Sequence of chain 3.D:
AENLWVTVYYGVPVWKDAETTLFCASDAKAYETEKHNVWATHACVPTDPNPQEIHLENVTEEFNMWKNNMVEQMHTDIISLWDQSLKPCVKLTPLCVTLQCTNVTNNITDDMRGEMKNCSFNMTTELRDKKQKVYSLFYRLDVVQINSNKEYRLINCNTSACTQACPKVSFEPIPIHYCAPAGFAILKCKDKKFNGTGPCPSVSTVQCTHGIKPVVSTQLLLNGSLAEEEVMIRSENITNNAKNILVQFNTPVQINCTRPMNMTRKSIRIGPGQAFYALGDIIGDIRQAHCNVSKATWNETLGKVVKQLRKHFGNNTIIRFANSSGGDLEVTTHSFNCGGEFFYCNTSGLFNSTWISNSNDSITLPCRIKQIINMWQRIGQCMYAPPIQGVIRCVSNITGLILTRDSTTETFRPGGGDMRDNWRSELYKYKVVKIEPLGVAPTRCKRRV

A small-molecule ligand and the protein it binds are described below.
Small molecule (SMILES): CC(=O)N[C@H]1[C@H](O[C@H]2[C@H](O)[C@@H](NC(C)=O)CO[C@@H]2CO)O[C@H](CO)[C@@H](O)[C@@H]1O

Binding-site contacts:
Ligand atom C1 contacts residue VAL438 of chain 3.D at 4.3 Å (hydrophobic).
Ligand atom C8 contacts residue GLN287 of chain 3.D at 4.5 Å.
Ligand atom O5 contacts residue GLN287 of chain 3.D at 4.4 Å.
Ligand atom C5 contacts residue GLN287 of chain 3.D at 4.3 Å.
Ligand atom C8 contacts residue VAL326 of chain 3.D at 4.0 Å (hydrophobic).
Ligand atom C2 contacts residue ASN289 of chain 3.D at 2.5 Å.
Ligand atom C4 contacts residue ASN289 of chain 3.D at 4.2 Å.
Ligand atom O6 contacts residue ASN289 of chain 3.D at 4.4 Å.
Ligand atom O5 contacts residue ARG436 of chain 3.D at 4.3 Å.
Ligand atom C7 contacts residue ASN325 of chain 3.D at 4.3 Å.
Ligand atom C7 contacts residue ASN289 of chain 3.D at 3.2 Å.
Ligand atom C5 contacts residue ASN289 of chain 3.D at 3.6 Å.
Ligand atom C1 contacts residue GLN287 of chain 3.D at 3.9 Å.
Ligand atom N2 contacts residue ASN289 of chain 3.D at 3.0 Å (h-bond).
Ligand atom N2 contacts residue GLN287 of chain 3.D at 4.3 Å.
Ligand atom C8 contacts residue SER327 of chain 3.D at 3.5 Å.
Ligand atom O7 contacts residue ASN289 of chain 3.D at 3.3 Å (h-bond).
Ligand atom O5 contacts residue ASN289 of chain 3.D at 2.2 Å (h-bond).
Ligand atom O7 contacts residue ASN325 of chain 3.D at 3.7 Å.
Ligand atom C3 contacts residue ASN289 of chain 3.D at 3.8 Å.
Ligand atom C8 contacts residue SER405 of chain 3.D at 4.2 Å.
Ligand atom C8 contacts residue ASN325 of chain 3.D at 3.6 Å.
Ligand atom C1 contacts residue ASN289 of chain 3.D at 1.4 Å.
Ligand atom O5 contacts residue VAL438 of chain 3.D at 4.1 Å.
Ligand atom C8 contacts residue ASN289 of chain 3.D at 3.6 Å.